Binding-site contacts:
Ligand atom N4 contacts residue ILE973 of chain 1.B at 2.7 Å (h-bond).
Ligand atom O19 contacts residue ASN346 of chain 1.D at 2.6 Å (h-bond).
Ligand atom C26 contacts residue ASN346 of chain 1.D at 3.2 Å.
Ligand atom C11 contacts residue LEU969 of chain 1.B at 3.6 Å (hydrophobic).
Ligand atom C10 contacts residue LEU969 of chain 1.B at 3.4 Å (hydrophobic).
Ligand atom O20 contacts residue THR348 of chain 1.D at 3.0 Å (h-bond).
Ligand atom C11 contacts residue LEU1021 of chain 1.B at 3.3 Å (hydrophobic).
Ligand atom O12 contacts residue SER574 of chain 1.D at 2.4 Å (h-bond).
Ligand atom N contacts residue LEU1021 of chain 1.B at 3.4 Å.
Ligand atom O14 contacts residue PHE347 of chain 1.D at 3.4 Å.
Ligand atom O10 contacts residue SER577 of chain 1.D at 3.2 Å (h-bond).
Ligand atom O7 contacts residue LEU1021 of chain 1.B at 3.3 Å.
Ligand atom P2 contacts residue SER574 of chain 1.D at 3.4 Å.
Ligand atom C24 contacts residue PO41 of chain 1.Z at 3.2 Å.
Ligand atom O11 contacts residue LYS1017 of chain 1.B at 3.1 Å (salt-bridge).
Ligand atom C10 contacts residue LEU1021 of chain 1.B at 3.5 Å (hydrophobic).
Ligand atom O18 contacts residue ASN346 of chain 1.D at 3.1 Å (h-bond).
Ligand atom N3 contacts residue ILE970 of chain 1.B at 3.2 Å (h-bond).
Ligand atom C19 contacts residue THR625 of chain 1.D at 3.3 Å.
Ligand atom N4 contacts residue ACO1 of chain 1.M at 3.2 Å.
Ligand atom O18 contacts residue THR348 of chain 1.D at 2.9 Å (h-bond).
Ligand atom C19 contacts residue ILE597 of chain 1.D at 3.5 Å (hydrophobic).
Ligand atom O8 contacts residue PHE533 of chain 1.D at 3.4 Å.
Ligand atom O16 contacts residue ARG379 of chain 1.D at 3.4 Å (salt-bridge).
Ligand atom O11 contacts residue LYS964 of chain 1.B at 3.0 Å (salt-bridge).
Ligand atom C18 contacts residue ILE597 of chain 1.D at 3.5 Å (hydrophobic).
Ligand atom C20 contacts residue ALA624 of chain 1.D at 3.4 Å (hydrophobic).
Ligand atom N6 contacts residue ILE597 of chain 1.D at 2.6 Å (h-bond).
Ligand atom N1 contacts residue LEU1021 of chain 1.B at 3.3 Å.
Ligand atom C12 contacts residue ILE970 of chain 1.B at 3.6 Å (hydrophobic).
Ligand atom C2 contacts residue GLN505 of chain 1.D at 3.3 Å.
Ligand atom O10 contacts residue SER574 of chain 1.D at 3.3 Å (h-bond).
Ligand atom O17 contacts residue ALA280 of chain 1.D at 3.3 Å (h-bond).
Ligand atom O12 contacts residue ARG576 of chain 1.D at 2.6 Å (salt-bridge).
Ligand atom O19 contacts residue ALA345 of chain 1.D at 3.3 Å.
Ligand atom O18 contacts residue PHE347 of chain 1.D at 3.1 Å (h-bond).
Ligand atom O16 contacts residue ALA280 of chain 1.D at 3.6 Å.
Ligand atom O16 contacts residue THR348 of chain 1.D at 2.9 Å (h-bond).
Ligand atom O14 contacts residue GLY309 of chain 1.D at 3.3 Å.
Ligand atom O17 contacts residue ARG379 of chain 1.D at 3.5 Å (salt-bridge).

Sequence of chain 1.B:
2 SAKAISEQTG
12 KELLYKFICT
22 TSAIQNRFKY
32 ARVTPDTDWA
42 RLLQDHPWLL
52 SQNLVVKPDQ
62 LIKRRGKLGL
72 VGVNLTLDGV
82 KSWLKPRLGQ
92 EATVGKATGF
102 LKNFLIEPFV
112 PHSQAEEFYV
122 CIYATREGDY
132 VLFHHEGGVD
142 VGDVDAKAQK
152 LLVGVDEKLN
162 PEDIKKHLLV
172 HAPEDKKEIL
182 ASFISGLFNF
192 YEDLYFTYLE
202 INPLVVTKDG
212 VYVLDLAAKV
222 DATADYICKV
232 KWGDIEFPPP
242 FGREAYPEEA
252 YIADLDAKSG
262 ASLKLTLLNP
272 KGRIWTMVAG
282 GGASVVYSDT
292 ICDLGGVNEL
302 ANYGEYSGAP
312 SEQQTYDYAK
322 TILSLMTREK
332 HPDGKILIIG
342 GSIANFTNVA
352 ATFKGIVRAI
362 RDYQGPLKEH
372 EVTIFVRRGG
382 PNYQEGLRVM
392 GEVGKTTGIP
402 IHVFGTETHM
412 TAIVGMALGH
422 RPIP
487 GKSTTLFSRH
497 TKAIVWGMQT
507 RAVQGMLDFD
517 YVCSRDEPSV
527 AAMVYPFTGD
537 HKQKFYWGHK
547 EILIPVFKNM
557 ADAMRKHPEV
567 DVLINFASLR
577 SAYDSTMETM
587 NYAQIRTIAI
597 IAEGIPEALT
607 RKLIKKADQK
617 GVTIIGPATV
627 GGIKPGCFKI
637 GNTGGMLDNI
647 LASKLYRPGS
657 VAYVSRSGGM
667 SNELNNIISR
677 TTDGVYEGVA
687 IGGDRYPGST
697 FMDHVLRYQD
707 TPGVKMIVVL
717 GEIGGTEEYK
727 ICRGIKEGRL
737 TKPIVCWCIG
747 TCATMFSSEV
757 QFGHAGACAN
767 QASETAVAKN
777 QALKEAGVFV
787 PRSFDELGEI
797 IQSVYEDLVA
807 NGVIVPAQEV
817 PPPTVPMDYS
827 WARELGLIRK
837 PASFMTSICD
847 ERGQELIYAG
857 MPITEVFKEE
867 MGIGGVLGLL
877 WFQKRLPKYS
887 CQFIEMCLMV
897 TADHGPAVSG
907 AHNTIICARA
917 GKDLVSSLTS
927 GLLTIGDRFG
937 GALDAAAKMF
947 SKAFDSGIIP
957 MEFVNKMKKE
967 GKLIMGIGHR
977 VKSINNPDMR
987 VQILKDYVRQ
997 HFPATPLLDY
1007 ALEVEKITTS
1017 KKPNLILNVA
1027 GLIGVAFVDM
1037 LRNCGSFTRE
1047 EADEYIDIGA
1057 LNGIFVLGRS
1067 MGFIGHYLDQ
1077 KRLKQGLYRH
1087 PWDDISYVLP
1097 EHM

This protein binds this small molecule.
Small molecule (SMILES): CC(C)(COP(=O)(O)OP(=O)(O)OC[C@H]1O[C@@H](n2cnc3c(N)ncnc32)[C@H](O)[C@@H]1OP(=O)(O)O)[C@@H](O)C(=O)NCCC(=O)NCCSC(=O)C[C@@](O)(CC(=O)O)C(=O)O

Sequence of chain 1.D:
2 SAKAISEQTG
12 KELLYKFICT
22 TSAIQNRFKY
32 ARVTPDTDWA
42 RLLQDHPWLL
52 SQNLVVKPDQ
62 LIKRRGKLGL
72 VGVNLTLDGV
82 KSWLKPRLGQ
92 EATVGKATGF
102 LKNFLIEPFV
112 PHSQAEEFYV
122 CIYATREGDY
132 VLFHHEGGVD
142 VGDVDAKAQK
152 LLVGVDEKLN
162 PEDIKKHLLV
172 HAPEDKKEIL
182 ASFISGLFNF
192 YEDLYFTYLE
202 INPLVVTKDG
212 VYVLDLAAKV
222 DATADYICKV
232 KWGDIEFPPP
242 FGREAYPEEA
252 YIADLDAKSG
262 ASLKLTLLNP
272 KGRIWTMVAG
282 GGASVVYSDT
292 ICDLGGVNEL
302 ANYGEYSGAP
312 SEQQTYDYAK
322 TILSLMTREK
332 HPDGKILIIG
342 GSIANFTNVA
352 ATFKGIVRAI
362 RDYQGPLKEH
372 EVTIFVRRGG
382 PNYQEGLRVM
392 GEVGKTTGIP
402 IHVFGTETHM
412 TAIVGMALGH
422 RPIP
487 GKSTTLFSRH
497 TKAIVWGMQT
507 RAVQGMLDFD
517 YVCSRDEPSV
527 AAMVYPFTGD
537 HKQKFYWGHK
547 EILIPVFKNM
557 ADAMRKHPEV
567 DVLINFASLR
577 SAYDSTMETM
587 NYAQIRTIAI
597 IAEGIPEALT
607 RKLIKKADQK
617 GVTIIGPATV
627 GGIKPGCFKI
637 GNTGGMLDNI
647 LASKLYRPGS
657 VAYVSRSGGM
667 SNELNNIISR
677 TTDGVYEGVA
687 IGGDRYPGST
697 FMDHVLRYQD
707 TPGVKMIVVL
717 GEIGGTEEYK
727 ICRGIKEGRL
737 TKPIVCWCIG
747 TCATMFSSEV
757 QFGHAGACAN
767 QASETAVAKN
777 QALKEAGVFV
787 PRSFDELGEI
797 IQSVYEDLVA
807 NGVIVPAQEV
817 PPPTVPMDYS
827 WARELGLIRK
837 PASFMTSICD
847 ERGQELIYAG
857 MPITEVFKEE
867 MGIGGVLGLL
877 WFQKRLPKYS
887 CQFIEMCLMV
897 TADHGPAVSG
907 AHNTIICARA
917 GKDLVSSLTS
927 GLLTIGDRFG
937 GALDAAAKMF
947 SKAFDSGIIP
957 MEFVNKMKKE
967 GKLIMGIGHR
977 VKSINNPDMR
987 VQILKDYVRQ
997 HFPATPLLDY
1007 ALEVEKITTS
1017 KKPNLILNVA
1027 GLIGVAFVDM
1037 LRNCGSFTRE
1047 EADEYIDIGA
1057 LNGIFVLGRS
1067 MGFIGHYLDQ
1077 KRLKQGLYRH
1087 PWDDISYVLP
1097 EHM